Sequence of chain 1.A:
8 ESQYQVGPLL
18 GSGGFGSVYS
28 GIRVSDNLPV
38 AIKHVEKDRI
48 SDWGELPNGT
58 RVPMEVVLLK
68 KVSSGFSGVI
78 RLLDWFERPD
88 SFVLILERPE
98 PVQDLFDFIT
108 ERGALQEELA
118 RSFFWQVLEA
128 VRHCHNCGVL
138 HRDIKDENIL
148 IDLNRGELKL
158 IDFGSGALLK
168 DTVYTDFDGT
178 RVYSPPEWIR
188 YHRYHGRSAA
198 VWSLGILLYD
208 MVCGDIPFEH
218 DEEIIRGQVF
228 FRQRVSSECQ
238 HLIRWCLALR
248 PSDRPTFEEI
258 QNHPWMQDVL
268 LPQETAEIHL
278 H

The small molecule below binds the protein below.
Small molecule (SMILES): NC1CCC(Nc2cncc(-c3cccc(/C=C4\SC(=O)NC4=O)c3)n2)CC1

Binding-site contacts:
Ligand atom O20 contacts residue ASP159 of chain 1.A at 3.7 Å.
Ligand atom C22 contacts residue GLY18 of chain 1.A at 3.9 Å.
Ligand atom C15 contacts residue ASP159 of chain 1.A at 3.3 Å.
Ligand atom C17 contacts residue ASP159 of chain 1.A at 3.9 Å.
Ligand atom O19 contacts residue ILE158 of chain 1.A at 3.7 Å.
Ligand atom N16 contacts residue ASP159 of chain 1.A at 3.2 Å.
Ligand atom C10 contacts residue ILE77 of chain 1.A at 3.8 Å (hydrophobic).
Ligand atom C01 contacts residue LEU17 of chain 1.A at 3.9 Å (hydrophobic).
Ligand atom C26 contacts residue GLU144 of chain 1.A at 3.5 Å.
Ligand atom N27 contacts residue ASN145 of chain 1.A at 3.6 Å (h-bond).
Ligand atom C15 contacts residue ILE158 of chain 1.A at 3.9 Å (hydrophobic).
Ligand atom C26 contacts residue ASP101 of chain 1.A at 3.5 Å.
Ligand atom C25 contacts residue ILE158 of chain 1.A at 3.6 Å (hydrophobic).
Ligand atom C10 contacts residue ALA38 of chain 1.A at 3.5 Å (hydrophobic).
Ligand atom N27 contacts residue ASP159 of chain 1.A at 3.0 Å (salt-bridge).
Ligand atom C23 contacts residue PHE22 of chain 1.A at 2.6 Å (hydrophobic).
Ligand atom C15 contacts residue LEU93 of chain 1.A at 3.8 Å (hydrophobic).
Ligand atom C10 contacts residue GLU94 of chain 1.A at 3.4 Å.
Ligand atom O20 contacts residue LYS40 of chain 1.A at 3.2 Å (salt-bridge).
Ligand atom C22 contacts residue PHE22 of chain 1.A at 3.4 Å (hydrophobic).
Ligand atom O19 contacts residue LEU93 of chain 1.A at 3.6 Å.
Ligand atom C24 contacts residue PHE22 of chain 1.A at 3.5 Å (hydrophobic).
Ligand atom C07 contacts residue LEU147 of chain 1.A at 3.8 Å (hydrophobic).
Ligand atom O19 contacts residue ASP159 of chain 1.A at 3.0 Å (salt-bridge).
Ligand atom N27 contacts residue PHE22 of chain 1.A at 3.1 Å.
Ligand atom C25 contacts residue ASN145 of chain 1.A at 3.8 Å.
Ligand atom C08 contacts residue ALA38 of chain 1.A at 3.5 Å (hydrophobic).
Ligand atom C26 contacts residue ILE158 of chain 1.A at 3.9 Å (hydrophobic).
Ligand atom C08 contacts residue LEU147 of chain 1.A at 3.6 Å (hydrophobic).
Ligand atom O20 contacts residue PHE22 of chain 1.A at 3.6 Å.
Ligand atom N16 contacts residue LYS40 of chain 1.A at 2.9 Å (salt-bridge).
Ligand atom C10 contacts residue LEU147 of chain 1.A at 3.9 Å (hydrophobic).
Ligand atom O20 contacts residue VAL25 of chain 1.A at 3.8 Å.
Ligand atom C13 contacts residue ILE158 of chain 1.A at 3.7 Å (hydrophobic).
Ligand atom S18 contacts residue VAL25 of chain 1.A at 3.8 Å.
Ligand atom C25 contacts residue GLU144 of chain 1.A at 3.8 Å.
Ligand atom C11 contacts residue ILE158 of chain 1.A at 3.9 Å (hydrophobic).
Ligand atom C08 contacts residue GLU94 of chain 1.A at 3.5 Å.
Ligand atom C17 contacts residue LYS40 of chain 1.A at 3.3 Å.
Ligand atom C09 contacts residue LEU147 of chain 1.A at 3.6 Å (hydrophobic).